Binding-site contacts:
Ligand atom O2B contacts residue ARG123 of chain 1.A at 2.9 Å (salt-bridge).
Ligand atom O1A contacts residue ILE58 of chain 2.A at 3.0 Å (h-bond).
Ligand atom C2' contacts residue GLY55 of chain 2.A at 3.7 Å.
Ligand atom C8 contacts residue LYS110 of chain 2.A at 3.3 Å.
Ligand atom O3B contacts residue LYS110 of chain 2.A at 2.6 Å (salt-bridge).
Ligand atom C5 contacts residue GLY47 of chain 1.A at 3.6 Å.
Ligand atom O1B contacts residue ARG121 of chain 1.A at 2.6 Å (salt-bridge).
Ligand atom C5 contacts residue MET48 of chain 1.A at 3.7 Å (hydrophobic).
Ligand atom C2 contacts residue GLU82 of chain 1.A at 3.6 Å.
Ligand atom O2A contacts residue ILE58 of chain 2.A at 3.2 Å (h-bond).
Ligand atom O3' contacts residue GLY55 of chain 2.A at 3.3 Å.
Ligand atom N6 contacts residue ALA84 of chain 1.A at 3.0 Å (h-bond).
Ligand atom O1B contacts residue ILE58 of chain 2.A at 3.5 Å.
Ligand atom N3 contacts residue THR49 of chain 1.A at 3.2 Å (h-bond).
Ligand atom O1A contacts residue GLY57 of chain 2.A at 3.4 Å.
Ligand atom N7 contacts residue GLY47 of chain 1.A at 3.3 Å.
Ligand atom N7 contacts residue LYS110 of chain 2.A at 3.6 Å.
Ligand atom C2 contacts residue PHE112 of chain 2.A at 3.6 Å (hydrophobic).
Ligand atom O2B contacts residue ASP108 of chain 2.A at 3.3 Å (salt-bridge).
Ligand atom N1 contacts residue MET83 of chain 1.A at 3.4 Å.
Ligand atom N6 contacts residue ILE132 of chain 1.A at 3.6 Å.
Ligand atom O3B contacts residue GLY109 of chain 2.A at 3.5 Å (h-bond).
Ligand atom O3' contacts residue LYS78 of chain 2.A at 3.3 Å.
Ligand atom O3A contacts residue GLY107 of chain 2.A at 2.9 Å (h-bond).
Ligand atom PA contacts residue ILE58 of chain 2.A at 3.6 Å.
Ligand atom C2' contacts residue ARG56 of chain 2.A at 3.6 Å.
Ligand atom C2 contacts residue ALA84 of chain 1.A at 3.6 Å (hydrophobic).
Ligand atom C8 contacts residue ARG56 of chain 2.A at 3.6 Å.
Ligand atom O1B contacts residue LYS110 of chain 2.A at 3.5 Å (salt-bridge).
Ligand atom O2A contacts residue GLY57 of chain 2.A at 3.5 Å.
Ligand atom O2A contacts residue GLN59 of chain 2.A at 3.0 Å (h-bond).
Ligand atom C2' contacts residue MET48 of chain 1.A at 3.4 Å (hydrophobic).
Ligand atom O4' contacts residue LYS110 of chain 2.A at 3.5 Å.
Ligand atom O1B contacts residue ARG123 of chain 1.A at 2.9 Å (salt-bridge).
Ligand atom N1 contacts residue ALA84 of chain 1.A at 2.9 Å (h-bond).
Ligand atom O2B contacts residue GLY107 of chain 2.A at 3.0 Å (h-bond).
Ligand atom PB contacts residue GLY107 of chain 2.A at 3.6 Å.
Ligand atom PB contacts residue LYS110 of chain 2.A at 3.6 Å.
Ligand atom N6 contacts residue GLY47 of chain 1.A at 3.7 Å.
Ligand atom O3' contacts residue ARG56 of chain 2.A at 3.6 Å (salt-bridge).

This protein binds this small molecule.
Small molecule (SMILES): Nc1ncnc2c1ncn2[C@H]1C[C@H](O)[C@@H](CO[P](=O)(O)OP(=O)(O)O)O1

Sequence of chain 1.A:
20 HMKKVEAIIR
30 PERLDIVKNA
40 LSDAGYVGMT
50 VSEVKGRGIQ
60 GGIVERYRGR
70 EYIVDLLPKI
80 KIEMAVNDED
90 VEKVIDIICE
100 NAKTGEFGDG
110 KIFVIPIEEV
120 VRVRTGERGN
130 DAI

Sequence of chain 2.A:
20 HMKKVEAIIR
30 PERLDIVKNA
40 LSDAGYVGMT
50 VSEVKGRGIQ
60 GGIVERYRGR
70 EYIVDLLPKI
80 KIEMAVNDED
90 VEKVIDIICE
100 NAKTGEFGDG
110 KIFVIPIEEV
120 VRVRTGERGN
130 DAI